This protein binds this small molecule.
Small molecule (SMILES): CC(=O)N[C@@H]1[C@@H](O)[C@H](O)[C@@H](CO)O[C@H]1O

Binding-site contacts:
Ligand atom O5 contacts residue ASN256 of chain 3.A at 2.4 Å (h-bond).
Ligand atom C5 contacts residue ASN256 of chain 3.A at 3.6 Å.
Ligand atom C3 contacts residue ASN256 of chain 3.A at 3.8 Å.
Ligand atom O7 contacts residue ASN256 of chain 3.A at 3.6 Å.
Ligand atom C1 contacts residue ASN256 of chain 3.A at 1.4 Å.
Ligand atom C2 contacts residue ASN256 of chain 3.A at 2.5 Å.
Ligand atom C5 contacts residue THR258 of chain 3.A at 4.2 Å.
Ligand atom C6 contacts residue THR258 of chain 3.A at 4.0 Å.
Ligand atom N2 contacts residue ASN256 of chain 3.A at 3.0 Å (h-bond).
Ligand atom C4 contacts residue ASN256 of chain 3.A at 4.2 Å.
Ligand atom O5 contacts residue GLU259 of chain 3.A at 4.4 Å.
Ligand atom C7 contacts residue ASN256 of chain 3.A at 3.6 Å.

Sequence of chain 3.A:
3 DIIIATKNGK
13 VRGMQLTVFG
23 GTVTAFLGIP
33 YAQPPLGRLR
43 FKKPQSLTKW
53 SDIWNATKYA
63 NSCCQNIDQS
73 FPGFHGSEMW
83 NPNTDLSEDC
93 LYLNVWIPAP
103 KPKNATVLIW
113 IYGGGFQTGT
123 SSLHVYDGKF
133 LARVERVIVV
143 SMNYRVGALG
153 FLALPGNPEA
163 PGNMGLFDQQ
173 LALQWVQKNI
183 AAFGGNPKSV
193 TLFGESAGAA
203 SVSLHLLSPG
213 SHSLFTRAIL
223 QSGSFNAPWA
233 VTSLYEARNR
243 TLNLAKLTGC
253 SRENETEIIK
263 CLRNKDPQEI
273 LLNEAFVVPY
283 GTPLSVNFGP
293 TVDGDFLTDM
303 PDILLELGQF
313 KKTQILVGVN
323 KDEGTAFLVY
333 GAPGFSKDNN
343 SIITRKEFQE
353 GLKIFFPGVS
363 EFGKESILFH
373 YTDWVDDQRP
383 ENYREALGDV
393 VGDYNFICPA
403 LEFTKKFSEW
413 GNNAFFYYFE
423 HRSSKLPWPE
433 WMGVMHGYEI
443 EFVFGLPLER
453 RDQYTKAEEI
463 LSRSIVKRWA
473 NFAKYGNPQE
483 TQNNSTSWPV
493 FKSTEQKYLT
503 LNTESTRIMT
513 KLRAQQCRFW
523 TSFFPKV